Sequence of chain 1.A:
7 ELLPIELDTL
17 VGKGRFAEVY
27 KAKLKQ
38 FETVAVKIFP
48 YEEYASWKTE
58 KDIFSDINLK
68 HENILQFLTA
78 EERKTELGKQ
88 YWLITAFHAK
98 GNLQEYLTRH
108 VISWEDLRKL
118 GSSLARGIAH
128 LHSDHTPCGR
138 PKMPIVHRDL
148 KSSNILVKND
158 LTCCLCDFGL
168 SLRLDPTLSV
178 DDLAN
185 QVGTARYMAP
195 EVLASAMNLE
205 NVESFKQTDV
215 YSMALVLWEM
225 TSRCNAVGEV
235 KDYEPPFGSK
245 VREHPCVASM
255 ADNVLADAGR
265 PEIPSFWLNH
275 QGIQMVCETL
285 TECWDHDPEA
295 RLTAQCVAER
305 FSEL

A small-molecule ligand and the protein it binds are described below.
Small molecule (SMILES): COc1ccc(-c2c(-c3ccnc(NC(C)=O)c3)[nH]c3cccnc23)cn1

Binding-site contacts:
Ligand atom C11 contacts residue LEU153 of chain 1.A at 3.3 Å (hydrophobic).
Ligand atom C12 contacts residue ALA42 of chain 1.A at 3.7 Å (hydrophobic).
Ligand atom N13 contacts residue HIS95 of chain 1.A at 3.0 Å (h-bond).
Ligand atom C14 contacts residue HIS95 of chain 1.A at 3.8 Å.
Ligand atom C5 contacts residue LYS44 of chain 1.A at 3.4 Å.
Ligand atom C21 contacts residue VAL25 of chain 1.A at 3.7 Å (hydrophobic).
Ligand atom C27 contacts residue LEU90 of chain 1.A at 3.6 Å (hydrophobic).
Ligand atom C23 contacts residue GLY98 of chain 1.A at 3.6 Å.
Ligand atom N6 contacts residue LYS44 of chain 1.A at 3.0 Å (salt-bridge).
Ligand atom C1 contacts residue VAL25 of chain 1.A at 3.6 Å (hydrophobic).
Ligand atom C8 contacts residue VAL25 of chain 1.A at 3.8 Å (hydrophobic).
Ligand atom N13 contacts residue PHE94 of chain 1.A at 3.8 Å.
Ligand atom C19 contacts residue LEU72 of chain 1.A at 3.7 Å (hydrophobic).
Ligand atom C27 contacts residue PHE61 of chain 1.A at 3.4 Å (hydrophobic).
Ligand atom C25 contacts residue ALA96 of chain 1.A at 3.6 Å (hydrophobic).
Ligand atom C27 contacts residue THR92 of chain 1.A at 3.4 Å.
Ligand atom C19 contacts residue THR92 of chain 1.A at 3.6 Å.
Ligand atom C25 contacts residue GLY98 of chain 1.A at 3.6 Å.
Ligand atom O26 contacts residue LEU90 of chain 1.A at 3.6 Å.
Ligand atom C19 contacts residue LYS44 of chain 1.A at 3.6 Å.
Ligand atom N9 contacts residue LEU153 of chain 1.A at 3.7 Å.
Ligand atom N22 contacts residue HIS95 of chain 1.A at 2.9 Å (h-bond).
Ligand atom C17 contacts residue LEU72 of chain 1.A at 3.5 Å (hydrophobic).
Ligand atom C20 contacts residue THR92 of chain 1.A at 3.4 Å.
Ligand atom C25 contacts residue HIS95 of chain 1.A at 3.4 Å.
Ligand atom C12 contacts residue LEU153 of chain 1.A at 3.6 Å (hydrophobic).
Ligand atom C12 contacts residue HIS95 of chain 1.A at 3.7 Å.
Ligand atom C25 contacts residue PHE94 of chain 1.A at 3.6 Å (hydrophobic).
Ligand atom O24 contacts residue VAL17 of chain 1.A at 3.6 Å.
Ligand atom N18 contacts residue LEU72 of chain 1.A at 3.5 Å.
Ligand atom C23 contacts residue HIS95 of chain 1.A at 3.5 Å.
Ligand atom C5 contacts residue ASP164 of chain 1.A at 3.5 Å.
Ligand atom C7 contacts residue VAL25 of chain 1.A at 3.7 Å (hydrophobic).
Ligand atom C17 contacts residue LYS44 of chain 1.A at 3.7 Å.
Ligand atom C20 contacts residue LYS44 of chain 1.A at 3.6 Å.
Ligand atom O26 contacts residue THR92 of chain 1.A at 3.0 Å.
Ligand atom C17 contacts residue CYS163 of chain 1.A at 3.8 Å (hydrophobic).
Ligand atom C12 contacts residue ALA93 of chain 1.A at 3.5 Å (hydrophobic).
Ligand atom N22 contacts residue PHE94 of chain 1.A at 3.4 Å.
Ligand atom N18 contacts residue LYS44 of chain 1.A at 3.5 Å.